A small-molecule ligand and the protein it binds are described below.
Small molecule (SMILES): Brc1c[nH]cn1

Binding-site contacts:
Ligand atom BR01 contacts residue LYS57 of chain 1.B at 4.4 Å.
Ligand atom C02 contacts residue PHE182 of chain 1.B at 3.6 Å (hydrophobic).
Ligand atom C03 contacts residue ASN39 of chain 1.B at 3.7 Å.
Ligand atom N04 contacts residue ASN39 of chain 1.B at 3.8 Å.
Ligand atom BR01 contacts residue MET258 of chain 1.B at 3.8 Å.
Ligand atom C02 contacts residue LYS57 of chain 1.B at 3.9 Å.
Ligand atom C05 contacts residue ASN39 of chain 1.B at 4.1 Å.
Ligand atom N06 contacts residue LYS57 of chain 1.B at 2.9 Å (salt-bridge).
Ligand atom BR01 contacts residue PHE182 of chain 1.B at 4.0 Å.
Ligand atom C05 contacts residue PHE182 of chain 1.B at 3.3 Å (hydrophobic).
Ligand atom N06 contacts residue ASN39 of chain 1.B at 4.2 Å.
Ligand atom C05 contacts residue TYR40 of chain 1.B at 3.5 Å (hydrophobic).
Ligand atom C05 contacts residue TYR35 of chain 1.B at 3.2 Å (hydrophobic).
Ligand atom N04 contacts residue PHE182 of chain 1.B at 3.6 Å.
Ligand atom BR01 contacts residue ARG44 of chain 1.B at 4.0 Å.
Ligand atom N06 contacts residue TYR40 of chain 1.B at 3.7 Å.
Ligand atom N06 contacts residue TYR35 of chain 1.B at 4.5 Å.
Ligand atom C03 contacts residue PHE182 of chain 1.B at 3.7 Å (hydrophobic).
Ligand atom C02 contacts residue ASN39 of chain 1.B at 4.0 Å.
Ligand atom C05 contacts residue LYS57 of chain 1.B at 3.8 Å.
Ligand atom BR01 contacts residue VAL272 of chain 1.B at 3.9 Å.
Ligand atom N06 contacts residue PHE182 of chain 1.B at 3.6 Å.
Ligand atom C05 contacts residue SAH1 of chain 1.E at 4.0 Å.
Ligand atom BR01 contacts residue VAL269 of chain 1.B at 4.3 Å.
Ligand atom N04 contacts residue TYR35 of chain 1.B at 3.4 Å (h-bond).

Sequence of chain 1.B:
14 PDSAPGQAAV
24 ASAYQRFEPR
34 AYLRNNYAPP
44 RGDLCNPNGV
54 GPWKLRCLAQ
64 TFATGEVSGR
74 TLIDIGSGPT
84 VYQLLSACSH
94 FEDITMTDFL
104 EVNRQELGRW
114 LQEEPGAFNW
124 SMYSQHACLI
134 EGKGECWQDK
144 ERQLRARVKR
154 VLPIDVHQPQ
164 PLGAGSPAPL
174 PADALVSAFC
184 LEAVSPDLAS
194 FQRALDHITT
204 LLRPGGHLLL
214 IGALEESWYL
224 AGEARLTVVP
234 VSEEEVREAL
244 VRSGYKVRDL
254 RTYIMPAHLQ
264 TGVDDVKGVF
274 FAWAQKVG